Binding-site contacts:
Ligand atom O6 contacts residue LYS115 of chain 17.D at 3.5 Å (salt-bridge).
Ligand atom C7 contacts residue ASN259 of chain 17.E at 3.1 Å.
Ligand atom C8 contacts residue ASN259 of chain 17.E at 4.4 Å.
Ligand atom C6 contacts residue THR116 of chain 17.D at 4.5 Å.
Ligand atom O5 contacts residue THR116 of chain 17.D at 3.8 Å.
Ligand atom O6 contacts residue ASN259 of chain 17.E at 4.4 Å.
Ligand atom C3 contacts residue ASN259 of chain 17.E at 3.7 Å.
Ligand atom C1 contacts residue ASN259 of chain 17.E at 1.4 Å.
Ligand atom O6 contacts residue THR116 of chain 17.D at 3.2 Å (h-bond).
Ligand atom O5 contacts residue ASN259 of chain 17.E at 2.3 Å (h-bond).
Ligand atom C6 contacts residue LYS115 of chain 17.D at 4.3 Å.
Ligand atom C2 contacts residue ASN259 of chain 17.E at 2.4 Å.
Ligand atom O7 contacts residue GLU117 of chain 17.D at 4.3 Å.
Ligand atom C5 contacts residue ASN259 of chain 17.E at 3.6 Å.
Ligand atom O7 contacts residue LYS181 of chain 17.D at 4.3 Å.
Ligand atom O7 contacts residue ASN259 of chain 17.E at 2.7 Å (h-bond).
Ligand atom C4 contacts residue ASN259 of chain 17.E at 4.1 Å.
Ligand atom N2 contacts residue ASN259 of chain 17.E at 3.0 Å (h-bond).

Sequence of chain 17.D:
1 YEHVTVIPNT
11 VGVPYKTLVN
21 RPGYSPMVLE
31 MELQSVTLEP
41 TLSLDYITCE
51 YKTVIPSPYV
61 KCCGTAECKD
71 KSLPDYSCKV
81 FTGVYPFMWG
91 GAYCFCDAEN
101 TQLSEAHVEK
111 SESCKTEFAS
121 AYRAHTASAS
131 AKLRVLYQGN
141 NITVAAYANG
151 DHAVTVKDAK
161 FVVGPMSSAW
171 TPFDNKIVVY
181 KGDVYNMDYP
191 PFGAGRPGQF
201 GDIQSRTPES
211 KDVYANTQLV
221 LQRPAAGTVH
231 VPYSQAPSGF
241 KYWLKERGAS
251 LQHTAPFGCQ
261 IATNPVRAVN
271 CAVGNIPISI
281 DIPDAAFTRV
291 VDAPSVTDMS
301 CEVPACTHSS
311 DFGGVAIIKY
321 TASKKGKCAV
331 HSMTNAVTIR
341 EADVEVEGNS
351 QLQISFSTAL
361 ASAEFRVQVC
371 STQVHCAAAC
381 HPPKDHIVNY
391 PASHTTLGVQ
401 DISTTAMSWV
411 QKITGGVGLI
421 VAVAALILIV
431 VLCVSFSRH

Sequence of chain 17.E:
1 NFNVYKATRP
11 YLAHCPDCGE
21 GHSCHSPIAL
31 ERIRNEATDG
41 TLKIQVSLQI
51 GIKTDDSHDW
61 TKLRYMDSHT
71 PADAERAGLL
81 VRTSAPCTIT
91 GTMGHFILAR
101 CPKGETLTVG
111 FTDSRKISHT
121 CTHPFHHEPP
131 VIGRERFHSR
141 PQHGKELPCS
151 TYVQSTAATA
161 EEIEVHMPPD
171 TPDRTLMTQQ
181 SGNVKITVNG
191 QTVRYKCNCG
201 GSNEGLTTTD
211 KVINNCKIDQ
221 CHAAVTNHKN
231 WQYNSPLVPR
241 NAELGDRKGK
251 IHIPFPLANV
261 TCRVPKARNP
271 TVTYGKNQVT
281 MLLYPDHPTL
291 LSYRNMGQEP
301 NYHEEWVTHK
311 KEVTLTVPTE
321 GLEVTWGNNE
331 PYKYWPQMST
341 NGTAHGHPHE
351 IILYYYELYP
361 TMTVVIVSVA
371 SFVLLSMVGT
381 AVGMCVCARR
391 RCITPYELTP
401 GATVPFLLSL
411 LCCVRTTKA

This small molecule binds to this protein.
Small molecule (SMILES): CC(=O)N[C@@H]1[C@@H](O)[C@H](O)[C@@H](CO)O[C@H]1O